Sequence of chain 1.N:
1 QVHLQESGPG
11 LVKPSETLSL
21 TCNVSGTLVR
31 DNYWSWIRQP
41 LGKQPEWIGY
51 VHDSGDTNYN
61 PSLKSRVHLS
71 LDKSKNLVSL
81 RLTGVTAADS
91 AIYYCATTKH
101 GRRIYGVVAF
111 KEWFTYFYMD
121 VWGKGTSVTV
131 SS

Sequence of chain 1.O:
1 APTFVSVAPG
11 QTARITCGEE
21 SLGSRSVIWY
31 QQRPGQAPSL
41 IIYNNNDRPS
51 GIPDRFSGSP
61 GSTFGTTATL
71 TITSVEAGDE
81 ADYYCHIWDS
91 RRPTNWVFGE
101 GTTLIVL

A protein and the small-molecule ligand that binds it are described below.
Small molecule (SMILES): CC(=O)N[C@H]1[C@H](O[C@H]2[C@H](O)[C@@H](NC(C)=O)CO[C@@H]2CO)O[C@H](CO)[C@@H](O[C@@H]2O[C@H](CO)[C@@H](O)[C@H](O[C@H]3O[C@H](CO)[C@@H](O)[C@H](O)[C@@H]3O[C@H]3O[C@H](CO)[C@@H](O)[C@H](O)[C@@H]3O)[C@@H]2O)[C@@H]1O

Sequence of chain 1.C:
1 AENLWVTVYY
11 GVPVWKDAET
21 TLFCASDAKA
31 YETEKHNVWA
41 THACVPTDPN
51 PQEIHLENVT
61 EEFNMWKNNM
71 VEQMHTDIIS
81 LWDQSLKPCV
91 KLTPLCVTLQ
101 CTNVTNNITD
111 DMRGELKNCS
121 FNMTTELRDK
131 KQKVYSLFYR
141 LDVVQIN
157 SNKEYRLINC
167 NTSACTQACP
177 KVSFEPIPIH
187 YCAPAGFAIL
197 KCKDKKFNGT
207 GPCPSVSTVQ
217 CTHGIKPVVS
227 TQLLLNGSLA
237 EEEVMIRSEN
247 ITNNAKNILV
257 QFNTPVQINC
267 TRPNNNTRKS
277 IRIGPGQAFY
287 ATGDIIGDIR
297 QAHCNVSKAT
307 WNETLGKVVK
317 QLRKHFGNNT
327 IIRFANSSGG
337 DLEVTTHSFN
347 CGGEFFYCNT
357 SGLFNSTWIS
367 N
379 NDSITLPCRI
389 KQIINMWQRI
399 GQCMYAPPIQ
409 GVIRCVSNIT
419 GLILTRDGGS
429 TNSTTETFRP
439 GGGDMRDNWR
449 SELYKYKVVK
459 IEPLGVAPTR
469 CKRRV

Binding-site contacts:
Ligand atom C7 contacts residue ASN301 of chain 1.C at 3.2 Å.
Ligand atom O4 contacts residue VAL107 of chain 1.N at 3.7 Å.
Ligand atom O7 contacts residue ASN301 of chain 1.C at 3.2 Å (h-bond).
Ligand atom C6 contacts residue ARG103 of chain 1.N at 3.8 Å.
Ligand atom O3 contacts residue GLY106 of chain 1.N at 3.8 Å.
Ligand atom O4 contacts residue SER62 of chain 1.O at 3.8 Å.
Ligand atom C3 contacts residue ILE104 of chain 1.N at 3.8 Å (hydrophobic).
Ligand atom C5 contacts residue GLY106 of chain 1.N at 4.1 Å.
Ligand atom N2 contacts residue HIS299 of chain 1.C at 3.5 Å (h-bond).
Ligand atom C2 contacts residue HIS299 of chain 1.C at 4.0 Å.
Ligand atom C6 contacts residue ASN44 of chain 1.O at 3.5 Å.
Ligand atom O5 contacts residue ARG103 of chain 1.N at 3.6 Å.
Ligand atom O5 contacts residue THR383 of chain 1.C at 4.0 Å.
Ligand atom C1 contacts residue GLY106 of chain 1.N at 4.1 Å.
Ligand atom C6 contacts residue THR383 of chain 1.C at 3.9 Å.
Ligand atom O4 contacts residue ILE104 of chain 1.N at 3.7 Å.
Ligand atom C5 contacts residue ASN301 of chain 1.C at 3.6 Å.
Ligand atom O3 contacts residue PRO60 of chain 1.O at 3.6 Å.
Ligand atom O5 contacts residue ASN301 of chain 1.C at 2.3 Å (h-bond).
Ligand atom C3 contacts residue ASN301 of chain 1.C at 3.8 Å.
Ligand atom C3 contacts residue GLY106 of chain 1.N at 3.7 Å.
Ligand atom N2 contacts residue ASN301 of chain 1.C at 2.9 Å (h-bond).
Ligand atom O6 contacts residue SER24 of chain 1.O at 3.5 Å (h-bond).
Ligand atom C2 contacts residue ASN301 of chain 1.C at 2.4 Å.
Ligand atom C5 contacts residue THR383 of chain 1.C at 4.0 Å.
Ligand atom C6 contacts residue SER24 of chain 1.O at 4.0 Å.
Ligand atom C4 contacts residue GLY106 of chain 1.N at 3.5 Å.
Ligand atom O6 contacts residue ASN44 of chain 1.O at 2.6 Å (h-bond).
Ligand atom O4 contacts residue ASN45 of chain 1.O at 3.1 Å (h-bond).
Ligand atom C1 contacts residue HIS299 of chain 1.C at 3.9 Å.
Ligand atom O3 contacts residue GLY61 of chain 1.O at 3.6 Å (h-bond).
Ligand atom O6 contacts residue ARG103 of chain 1.N at 2.5 Å (salt-bridge).
Ligand atom O5 contacts residue SER381 of chain 1.C at 4.0 Å.
Ligand atom C3 contacts residue HIS299 of chain 1.C at 4.0 Å.
Ligand atom C8 contacts residue THR267 of chain 1.C at 3.7 Å.
Ligand atom O6 contacts residue ARG296 of chain 1.C at 4.1 Å.
Ligand atom C1 contacts residue ASN301 of chain 1.C at 1.4 Å.
Ligand atom C2 contacts residue GLY106 of chain 1.N at 3.4 Å.
Ligand atom O4 contacts residue ASN44 of chain 1.O at 4.0 Å.
Ligand atom O5 contacts residue GLY106 of chain 1.N at 3.8 Å.